This protein binds this small molecule.
Small molecule (SMILES): CC(=O)N[C@H]1[C@H](O[C@H]2[C@H](O)[C@@H](NC(C)=O)CO[C@@H]2CO[C@@H]2O[C@@H](C)[C@@H](O)[C@@H](O)[C@@H]2O)O[C@H](CO)[C@@H](O[C@@H]2O[C@H](CO)[C@@H](O)[C@H](O[C@@H]3O[C@H](CO)[C@@H](O)[C@H](O)[C@@H]3O)[C@@H]2O)[C@@H]1O

Binding-site contacts:
Ligand atom C8 contacts residue ASN120 of chain 19.E at 4.1 Å.
Ligand atom C4 contacts residue TRP138 of chain 19.E at 3.3 Å (hydrophobic).
Ligand atom C5 contacts residue TRP138 of chain 19.E at 3.5 Å (hydrophobic).
Ligand atom C8 contacts residue GLY119 of chain 19.E at 3.9 Å.
Ligand atom C3 contacts residue TRP138 of chain 19.E at 2.9 Å (hydrophobic).
Ligand atom O5 contacts residue ASN120 of chain 19.E at 4.0 Å.
Ligand atom C3 contacts residue ASN120 of chain 19.E at 3.9 Å.
Ligand atom C7 contacts residue TRP138 of chain 19.E at 4.3 Å (hydrophobic).
Ligand atom O5 contacts residue ASN120 of chain 19.E at 2.4 Å (h-bond).
Ligand atom C8 contacts residue TRP138 of chain 19.E at 4.0 Å (hydrophobic).
Ligand atom O7 contacts residue ASN120 of chain 19.E at 4.4 Å.
Ligand atom C2 contacts residue ASN120 of chain 19.E at 2.6 Å.
Ligand atom O4 contacts residue TRP138 of chain 19.E at 3.1 Å.
Ligand atom C5 contacts residue ASN120 of chain 19.E at 3.6 Å.
Ligand atom C1 contacts residue TRP138 of chain 19.E at 3.9 Å (hydrophobic).
Ligand atom C7 contacts residue ASN120 of chain 19.E at 3.8 Å.
Ligand atom N2 contacts residue ASN120 of chain 19.E at 3.0 Å (h-bond).
Ligand atom O5 contacts residue TRP138 of chain 19.E at 4.3 Å.
Ligand atom O7 contacts residue TRP138 of chain 19.E at 3.8 Å.
Ligand atom C4 contacts residue ASN120 of chain 19.E at 4.2 Å.
Ligand atom N2 contacts residue TRP138 of chain 19.E at 3.7 Å.
Ligand atom C2 contacts residue TRP138 of chain 19.E at 3.8 Å (hydrophobic).
Ligand atom C6 contacts residue ASN120 of chain 19.E at 3.0 Å.
Ligand atom O3 contacts residue TRP138 of chain 19.E at 3.5 Å.
Ligand atom C1 contacts residue ASN120 of chain 19.E at 1.4 Å.
Ligand atom C5 contacts residue ASN120 of chain 19.E at 3.9 Å.

Sequence of chain 19.E:
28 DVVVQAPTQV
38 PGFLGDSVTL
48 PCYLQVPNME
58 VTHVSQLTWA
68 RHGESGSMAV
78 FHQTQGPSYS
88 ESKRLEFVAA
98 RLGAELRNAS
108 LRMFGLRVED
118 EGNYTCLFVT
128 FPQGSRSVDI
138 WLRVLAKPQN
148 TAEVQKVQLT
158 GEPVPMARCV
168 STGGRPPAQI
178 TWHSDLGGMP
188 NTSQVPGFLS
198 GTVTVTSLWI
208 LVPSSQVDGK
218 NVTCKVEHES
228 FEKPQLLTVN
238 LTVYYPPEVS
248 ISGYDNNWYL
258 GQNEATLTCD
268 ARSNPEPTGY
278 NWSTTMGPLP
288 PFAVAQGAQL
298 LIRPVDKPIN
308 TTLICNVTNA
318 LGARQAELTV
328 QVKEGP